Sequence of chain 1.A:
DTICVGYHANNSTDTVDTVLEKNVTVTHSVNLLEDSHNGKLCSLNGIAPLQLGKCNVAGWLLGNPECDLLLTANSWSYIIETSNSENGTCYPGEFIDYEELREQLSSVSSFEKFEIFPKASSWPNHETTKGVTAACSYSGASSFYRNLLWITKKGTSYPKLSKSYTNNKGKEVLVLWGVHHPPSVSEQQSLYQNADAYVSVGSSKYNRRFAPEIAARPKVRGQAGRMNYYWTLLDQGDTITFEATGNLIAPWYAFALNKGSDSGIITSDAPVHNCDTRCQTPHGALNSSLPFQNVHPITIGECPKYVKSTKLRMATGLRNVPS

Binding-site contacts:
Ligand atom O7 contacts residue ASN87 of chain 1.A at 4.2 Å.
Ligand atom C1 contacts residue GLU66 of chain 1.A at 4.0 Å.
Ligand atom N2 contacts residue ASN87 of chain 1.A at 2.8 Å (h-bond).
Ligand atom C8 contacts residue ALA135 of chain 1.A at 4.5 Å (hydrophobic).
Ligand atom O7 contacts residue ARG221 of chain 1.A at 2.5 Å (salt-bridge).
Ligand atom O6 contacts residue GLU86 of chain 1.A at 3.2 Å (salt-bridge).
Ligand atom C8 contacts residue SER137 of chain 1.A at 3.9 Å.
Ligand atom O5 contacts residue ASN87 of chain 1.A at 2.3 Å (h-bond).
Ligand atom C8 contacts residue ASN64 of chain 1.A at 4.0 Å.
Ligand atom C6 contacts residue GLU86 of chain 1.A at 3.8 Å.
Ligand atom C1 contacts residue ASN87 of chain 1.A at 1.4 Å.
Ligand atom N2 contacts residue ASN64 of chain 1.A at 4.4 Å.
Ligand atom C8 contacts residue CYS90 of chain 1.A at 3.7 Å (hydrophobic).
Ligand atom N2 contacts residue ARG221 of chain 1.A at 4.4 Å.
Ligand atom C7 contacts residue ASN87 of chain 1.A at 3.7 Å.
Ligand atom C8 contacts residue CYS136 of chain 1.A at 4.5 Å (hydrophobic).
Ligand atom N2 contacts residue GLU66 of chain 1.A at 3.3 Å.
Ligand atom C4 contacts residue ASN87 of chain 1.A at 4.2 Å.
Ligand atom C8 contacts residue ARG221 of chain 1.A at 3.7 Å.
Ligand atom C5 contacts residue ASN87 of chain 1.A at 3.6 Å.
Ligand atom C2 contacts residue ASN87 of chain 1.A at 2.4 Å.
Ligand atom C8 contacts residue GLU66 of chain 1.A at 3.8 Å.
Ligand atom O3 contacts residue ARG221 of chain 1.A at 3.8 Å.
Ligand atom C2 contacts residue GLU66 of chain 1.A at 4.3 Å.
Ligand atom O7 contacts residue CYS90 of chain 1.A at 3.9 Å.
Ligand atom C3 contacts residue ASN87 of chain 1.A at 3.7 Å.
Ligand atom C7 contacts residue ASN64 of chain 1.A at 4.4 Å.
Ligand atom C6 contacts residue ARG221 of chain 1.A at 4.0 Å.
Ligand atom C7 contacts residue CYS90 of chain 1.A at 4.2 Å (hydrophobic).
Ligand atom C7 contacts residue GLU66 of chain 1.A at 4.0 Å.
Ligand atom C7 contacts residue ARG221 of chain 1.A at 3.3 Å.

A protein and the small-molecule ligand that binds it are described below.
Small molecule (SMILES): CC(=O)N[C@H]1[C@H](O[C@H]2[C@H](O)[C@@H](NC(C)=O)CO[C@@H]2CO)O[C@H](CO)[C@@H](O[C@@H]2O[C@H](CO)[C@@H](O)[C@H](O)[C@@H]2O)[C@@H]1O